Sequence of chain 1.A:
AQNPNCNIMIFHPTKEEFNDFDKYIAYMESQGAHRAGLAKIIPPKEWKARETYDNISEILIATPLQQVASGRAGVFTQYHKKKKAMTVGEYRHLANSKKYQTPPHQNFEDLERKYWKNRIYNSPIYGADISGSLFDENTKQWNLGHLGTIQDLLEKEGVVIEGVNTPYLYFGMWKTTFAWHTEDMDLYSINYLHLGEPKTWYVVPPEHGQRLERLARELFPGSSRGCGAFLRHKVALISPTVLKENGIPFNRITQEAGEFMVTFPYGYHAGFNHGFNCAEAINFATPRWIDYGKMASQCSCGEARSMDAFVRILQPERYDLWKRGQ

The protein below binds the small molecule below.
Small molecule (SMILES): Nc1cnccc1C(=O)O

Binding-site contacts:
Ligand atom N2 contacts residue HIS185 of chain 1.A at 3.1 Å (h-bond).
Ligand atom C2 contacts residue CO1 of chain 1.C at 3.0 Å.
Ligand atom C2 contacts residue HIS185 of chain 1.A at 3.3 Å.
Ligand atom C3 contacts residue PHE182 of chain 1.A at 3.6 Å (hydrophobic).
Ligand atom N2 contacts residue CO1 of chain 1.C at 2.1 Å.
Ligand atom C2 contacts residue HIS273 of chain 1.A at 4.5 Å.
Ligand atom C2 contacts residue PHE182 of chain 1.A at 4.1 Å (hydrophobic).
Ligand atom C6 contacts residue PHE182 of chain 1.A at 3.5 Å (hydrophobic).
Ligand atom O2 contacts residue PHE182 of chain 1.A at 3.8 Å.
Ligand atom O1 contacts residue PHE182 of chain 1.A at 3.6 Å.
Ligand atom C4 contacts residue ASN195 of chain 1.A at 4.1 Å.
Ligand atom O2 contacts residue TYR129 of chain 1.A at 3.4 Å (h-bond).
Ligand atom C6 contacts residue TYR174 of chain 1.A at 4.4 Å (hydrophobic).
Ligand atom C3 contacts residue TRP205 of chain 1.A at 3.6 Å (hydrophobic).
Ligand atom C4 contacts residue CO1 of chain 1.C at 4.3 Å.
Ligand atom N1 contacts residue PHE182 of chain 1.A at 3.7 Å.
Ligand atom O1 contacts residue TYR174 of chain 1.A at 3.9 Å.
Ligand atom C4 contacts residue PHE182 of chain 1.A at 3.5 Å (hydrophobic).
Ligand atom C6 contacts residue TYR129 of chain 1.A at 3.3 Å (hydrophobic).
Ligand atom C5 contacts residue PHE182 of chain 1.A at 3.5 Å (hydrophobic).
Ligand atom C3 contacts residue HIS273 of chain 1.A at 3.6 Å.
Ligand atom O2 contacts residue ASN195 of chain 1.A at 3.9 Å.
Ligand atom C1 contacts residue HIS185 of chain 1.A at 4.4 Å.
Ligand atom O1 contacts residue TYR129 of chain 1.A at 2.4 Å (h-bond).
Ligand atom N1 contacts residue TYR174 of chain 1.A at 3.7 Å.
Ligand atom C6 contacts residue LYS203 of chain 1.A at 3.6 Å.
Ligand atom C1 contacts residue CO1 of chain 1.C at 4.3 Å.
Ligand atom N2 contacts residue HIS273 of chain 1.A at 3.3 Å (h-bond).
Ligand atom C1 contacts residue PHE182 of chain 1.A at 3.6 Å (hydrophobic).
Ligand atom N2 contacts residue PHE182 of chain 1.A at 4.0 Å.
Ligand atom O1 contacts residue LYS203 of chain 1.A at 4.1 Å.
Ligand atom C3 contacts residue HIS185 of chain 1.A at 4.2 Å.
Ligand atom C3 contacts residue CO1 of chain 1.C at 3.0 Å.
Ligand atom O2 contacts residue LYS203 of chain 1.A at 2.6 Å (salt-bridge).
Ligand atom N2 contacts residue GLU187 of chain 1.A at 4.2 Å.
Ligand atom C4 contacts residue TRP205 of chain 1.A at 3.7 Å (hydrophobic).